Binding-site contacts:
Ligand atom O5 contacts residue TRP286 of chain 1.A at 4.2 Å.
Ligand atom C1 contacts residue VAL240 of chain 1.A at 4.3 Å (hydrophobic).
Ligand atom C2 contacts residue VAL240 of chain 1.A at 3.8 Å (hydrophobic).
Ligand atom C5 contacts residue ASP10 of chain 1.A at 4.4 Å.
Ligand atom C2 contacts residue TRP286 of chain 1.A at 4.1 Å (hydrophobic).
Ligand atom C5 contacts residue SER284 of chain 1.A at 4.5 Å.
Ligand atom O5 contacts residue VAL240 of chain 1.A at 4.4 Å.
Ligand atom C3 contacts residue TRP286 of chain 1.A at 3.8 Å (hydrophobic).
Ligand atom C5 contacts residue TRP286 of chain 1.A at 3.7 Å (hydrophobic).
Ligand atom O2 contacts residue TRP245 of chain 1.A at 3.7 Å.
Ligand atom C6 contacts residue SER284 of chain 1.A at 3.1 Å.
Ligand atom C6 contacts residue TRP286 of chain 1.A at 3.8 Å (hydrophobic).
Ligand atom O1 contacts residue ASP10 of chain 1.A at 3.0 Å (salt-bridge).
Ligand atom C3 contacts residue ASN246 of chain 1.A at 3.8 Å.
Ligand atom O2 contacts residue TRP286 of chain 1.A at 4.3 Å.
Ligand atom C6 contacts residue HIS285 of chain 1.A at 3.9 Å.
Ligand atom C4 contacts residue VAL247 of chain 1.A at 3.8 Å (hydrophobic).
Ligand atom O3 contacts residue VAL240 of chain 1.A at 3.9 Å.
Ligand atom O6 contacts residue TRP286 of chain 1.A at 3.8 Å.
Ligand atom O4 contacts residue HIS285 of chain 1.A at 3.4 Å.
Ligand atom C4 contacts residue TRP286 of chain 1.A at 3.9 Å (hydrophobic).
Ligand atom O4 contacts residue VAL247 of chain 1.A at 2.7 Å (h-bond).
Ligand atom C1 contacts residue ASP10 of chain 1.A at 3.5 Å.
Ligand atom C4 contacts residue HIS285 of chain 1.A at 4.3 Å.
Ligand atom O3 contacts residue TRP286 of chain 1.A at 4.5 Å.
Ligand atom O3 contacts residue TRP245 of chain 1.A at 3.7 Å.
Ligand atom O5 contacts residue ASP10 of chain 1.A at 3.1 Å (salt-bridge).
Ligand atom O6 contacts residue SER284 of chain 1.A at 3.5 Å (h-bond).
Ligand atom O6 contacts residue ASN246 of chain 1.A at 4.5 Å.
Ligand atom O2 contacts residue ASN246 of chain 1.A at 2.9 Å (h-bond).
Ligand atom O2 contacts residue VAL240 of chain 1.A at 4.5 Å.
Ligand atom C2 contacts residue ASP10 of chain 1.A at 4.0 Å.
Ligand atom C3 contacts residue VAL247 of chain 1.A at 3.8 Å (hydrophobic).
Ligand atom C2 contacts residue ASN246 of chain 1.A at 3.8 Å.
Ligand atom C1 contacts residue TRP286 of chain 1.A at 4.0 Å (hydrophobic).
Ligand atom C2 contacts residue TRP245 of chain 1.A at 4.4 Å (hydrophobic).
Ligand atom O3 contacts residue VAL247 of chain 1.A at 2.8 Å (h-bond).
Ligand atom O3 contacts residue ASN246 of chain 1.A at 3.1 Å (h-bond).
Ligand atom O4 contacts residue TRP286 of chain 1.A at 2.9 Å (h-bond).

The protein below binds the small molecule below.
Small molecule (SMILES): OC[C@H]1O[C@@H](O[C@@H]2[C@@H](O)[C@H](O)O[C@H](CO)[C@H]2O)[C@H](O)[C@@H](O)[C@@H]1O

Sequence of chain 1.A:
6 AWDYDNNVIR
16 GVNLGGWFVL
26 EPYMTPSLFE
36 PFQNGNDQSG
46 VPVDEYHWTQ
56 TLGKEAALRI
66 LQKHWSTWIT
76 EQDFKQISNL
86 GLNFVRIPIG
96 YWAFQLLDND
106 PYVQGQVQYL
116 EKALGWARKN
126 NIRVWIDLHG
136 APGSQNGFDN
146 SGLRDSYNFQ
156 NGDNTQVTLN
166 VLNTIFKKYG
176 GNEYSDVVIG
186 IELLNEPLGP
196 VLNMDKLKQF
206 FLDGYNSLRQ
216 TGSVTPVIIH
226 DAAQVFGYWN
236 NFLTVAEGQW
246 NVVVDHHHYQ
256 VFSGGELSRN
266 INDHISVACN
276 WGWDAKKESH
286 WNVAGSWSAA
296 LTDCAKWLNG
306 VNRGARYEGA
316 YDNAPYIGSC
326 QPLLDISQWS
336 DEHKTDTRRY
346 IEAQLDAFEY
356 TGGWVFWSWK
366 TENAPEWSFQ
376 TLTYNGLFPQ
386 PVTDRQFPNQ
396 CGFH